Sequence of chain 1.C:
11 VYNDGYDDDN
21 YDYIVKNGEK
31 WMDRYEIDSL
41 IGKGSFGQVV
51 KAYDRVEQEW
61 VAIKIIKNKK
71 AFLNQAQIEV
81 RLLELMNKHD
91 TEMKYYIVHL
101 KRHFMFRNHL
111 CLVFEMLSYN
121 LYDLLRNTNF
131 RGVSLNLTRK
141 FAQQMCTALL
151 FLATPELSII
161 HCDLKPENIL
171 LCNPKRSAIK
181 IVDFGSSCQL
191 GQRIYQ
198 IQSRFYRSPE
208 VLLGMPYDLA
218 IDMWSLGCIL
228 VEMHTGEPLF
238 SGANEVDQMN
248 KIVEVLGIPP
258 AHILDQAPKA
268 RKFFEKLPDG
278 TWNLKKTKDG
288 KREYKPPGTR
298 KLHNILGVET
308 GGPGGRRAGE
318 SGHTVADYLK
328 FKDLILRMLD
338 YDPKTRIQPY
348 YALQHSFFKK

A small-molecule ligand and the protein it binds are described below.
Small molecule (SMILES): COc1ccc2c3ccnc(C)c3n(CCCC(N)=O)c2c1

Binding-site contacts:
Ligand atom C17 contacts residue ALA62 of chain 1.C at 3.9 Å (hydrophobic).
Ligand atom O18 contacts residue LEU170 of chain 1.C at 3.8 Å.
Ligand atom C12 contacts residue ASN120 of chain 1.C at 3.8 Å.
Ligand atom C20 contacts residue ALA62 of chain 1.C at 3.6 Å (hydrophobic).
Ligand atom C05 contacts residue PHE114 of chain 1.C at 3.5 Å (hydrophobic).
Ligand atom C01 contacts residue PHE46 of chain 1.C at 3.3 Å (hydrophobic).
Ligand atom C09 contacts residue VAL49 of chain 1.C at 4.0 Å (hydrophobic).
Ligand atom C19 contacts residue LEU170 of chain 1.C at 3.8 Å (hydrophobic).
Ligand atom C01 contacts residue ASP183 of chain 1.C at 3.8 Å.
Ligand atom C16 contacts residue LEU170 of chain 1.C at 3.3 Å (hydrophobic).
Ligand atom C01 contacts residue VAL49 of chain 1.C at 4.0 Å (hydrophobic).
Ligand atom C05 contacts residue VAL182 of chain 1.C at 4.0 Å (hydrophobic).
Ligand atom C07 contacts residue VAL182 of chain 1.C at 3.9 Å (hydrophobic).
Ligand atom C19 contacts residue MET116 of chain 1.C at 4.0 Å (hydrophobic).
Ligand atom C20 contacts residue GLU115 of chain 1.C at 3.1 Å.
Ligand atom C17 contacts residue LEU170 of chain 1.C at 3.6 Å (hydrophobic).
Ligand atom N03 contacts residue ASP183 of chain 1.C at 3.3 Å (salt-bridge).
Ligand atom C04 contacts residue LYS64 of chain 1.C at 3.6 Å.
Ligand atom C12 contacts residue ILE41 of chain 1.C at 4.0 Å (hydrophobic).
Ligand atom C22 contacts residue VAL182 of chain 1.C at 3.9 Å (hydrophobic).
Ligand atom C15 contacts residue LEU170 of chain 1.C at 4.0 Å (hydrophobic).
Ligand atom C04 contacts residue ASP183 of chain 1.C at 3.4 Å.
Ligand atom N03 contacts residue LYS64 of chain 1.C at 3.1 Å (salt-bridge).
Ligand atom C02 contacts residue LYS64 of chain 1.C at 3.9 Å.
Ligand atom C02 contacts residue ASP183 of chain 1.C at 4.0 Å.
Ligand atom O18 contacts residue MET116 of chain 1.C at 4.0 Å.
Ligand atom C17 contacts residue LEU117 of chain 1.C at 3.9 Å (hydrophobic).
Ligand atom C21 contacts residue PHE114 of chain 1.C at 3.7 Å (hydrophobic).
Ligand atom C04 contacts residue GLU79 of chain 1.C at 3.8 Å.
Ligand atom O18 contacts residue LEU117 of chain 1.C at 3.0 Å (h-bond).
Ligand atom C21 contacts residue VAL98 of chain 1.C at 3.8 Å (hydrophobic).
Ligand atom C04 contacts residue PHE114 of chain 1.C at 3.6 Å (hydrophobic).
Ligand atom C21 contacts residue ALA62 of chain 1.C at 4.0 Å (hydrophobic).
Ligand atom C20 contacts residue LEU117 of chain 1.C at 3.8 Å (hydrophobic).
Ligand atom N13 contacts residue ASN120 of chain 1.C at 3.0 Å (h-bond).
Ligand atom C06 contacts residue VAL182 of chain 1.C at 3.8 Å (hydrophobic).
Ligand atom C19 contacts residue LEU117 of chain 1.C at 3.1 Å (hydrophobic).
Ligand atom C21 contacts residue GLU115 of chain 1.C at 3.7 Å.
Ligand atom C19 contacts residue SER118 of chain 1.C at 4.1 Å.
Ligand atom O14 contacts residue ILE41 of chain 1.C at 3.6 Å.